Sequence of chain 5.A:
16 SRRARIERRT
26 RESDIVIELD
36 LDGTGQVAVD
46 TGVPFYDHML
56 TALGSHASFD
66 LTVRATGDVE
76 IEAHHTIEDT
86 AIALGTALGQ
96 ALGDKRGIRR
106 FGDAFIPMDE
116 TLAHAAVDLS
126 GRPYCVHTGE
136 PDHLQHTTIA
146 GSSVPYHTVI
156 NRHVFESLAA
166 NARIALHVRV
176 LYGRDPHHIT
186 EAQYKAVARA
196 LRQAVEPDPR

Binding-site contacts:
Ligand atom N7 contacts residue GLU83 of chain 5.A at 3.1 Å (salt-bridge).
Ligand atom N8 contacts residue MET113 of chain 22.A at 3.5 Å.
Ligand atom N8 contacts residue MN1 of chain 5.B at 3.4 Å.
Ligand atom N5 contacts residue MET113 of chain 22.A at 3.6 Å.
Ligand atom C9 contacts residue MN1 of chain 5.B at 3.8 Å.
Ligand atom C4 contacts residue MET113 of chain 22.A at 3.5 Å (hydrophobic).
Ligand atom C9 contacts residue ARG127 of chain 19.A at 3.4 Å.
Ligand atom N5 contacts residue MN1 of chain 22.C at 2.3 Å.
Ligand atom N3 contacts residue MN1 of chain 22.C at 2.3 Å.
Ligand atom C1 contacts residue GLU27 of chain 5.A at 3.6 Å.
Ligand atom C6 contacts residue HIS80 of chain 5.A at 3.8 Å.
Ligand atom C6 contacts residue MN1 of chain 22.C at 3.4 Å.
Ligand atom N7 contacts residue HIS79 of chain 5.A at 3.1 Å (h-bond).
Ligand atom N7 contacts residue HIS183 of chain 22.A at 3.4 Å (h-bond).
Ligand atom N5 contacts residue HIS182 of chain 22.A at 3.2 Å (h-bond).
Ligand atom N3 contacts residue GLU186 of chain 22.A at 3.0 Å (salt-bridge).
Ligand atom C6 contacts residue MN1 of chain 5.B at 3.3 Å.
Ligand atom N7 contacts residue MN1 of chain 5.B at 2.4 Å.
Ligand atom C6 contacts residue HIS182 of chain 22.A at 3.5 Å.
Ligand atom C4 contacts residue GLU186 of chain 22.A at 4.0 Å.
Ligand atom C2 contacts residue MN1 of chain 22.C at 3.3 Å.
Ligand atom C4 contacts residue HIS80 of chain 5.A at 3.6 Å.
Ligand atom C6 contacts residue HIS79 of chain 5.A at 3.1 Å.
Ligand atom C9 contacts residue MET113 of chain 22.A at 4.1 Å (hydrophobic).
Ligand atom C6 contacts residue HIS183 of chain 22.A at 3.8 Å.
Ligand atom C4 contacts residue MN1 of chain 22.C at 3.1 Å.
Ligand atom C1 contacts residue HIS80 of chain 5.A at 3.9 Å.
Ligand atom C6 contacts residue MET113 of chain 22.A at 3.6 Å (hydrophobic).
Ligand atom N5 contacts residue GLU186 of chain 22.A at 3.3 Å (salt-bridge).
Ligand atom C1 contacts residue MN1 of chain 22.C at 4.2 Å.
Ligand atom N8 contacts residue GLU83 of chain 5.A at 3.5 Å (salt-bridge).
Ligand atom C2 contacts residue GLU186 of chain 22.A at 3.8 Å.
Ligand atom N3 contacts residue HIS53 of chain 22.A at 3.3 Å (h-bond).
Ligand atom C6 contacts residue GLU83 of chain 5.A at 4.0 Å.
Ligand atom N3 contacts residue HIS80 of chain 5.A at 3.3 Å (h-bond).
Ligand atom C2 contacts residue HIS80 of chain 5.A at 3.8 Å.
Ligand atom C6 contacts residue GLU186 of chain 22.A at 4.1 Å.
Ligand atom N7 contacts residue MET113 of chain 22.A at 3.5 Å.
Ligand atom N5 contacts residue HIS80 of chain 5.A at 3.0 Å (h-bond).
Ligand atom C9 contacts residue GLU83 of chain 5.A at 3.6 Å.

This small molecule binds to this protein.
Small molecule (SMILES): C[C@H](N)c1ncnn1C

Sequence of chain 22.A:
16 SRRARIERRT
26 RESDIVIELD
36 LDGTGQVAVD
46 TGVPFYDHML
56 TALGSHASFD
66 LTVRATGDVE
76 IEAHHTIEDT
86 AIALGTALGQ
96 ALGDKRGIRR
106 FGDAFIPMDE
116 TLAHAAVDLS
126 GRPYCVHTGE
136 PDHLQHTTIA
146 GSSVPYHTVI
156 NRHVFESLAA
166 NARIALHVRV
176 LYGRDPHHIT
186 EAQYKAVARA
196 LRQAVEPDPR

Sequence of chain 19.A:
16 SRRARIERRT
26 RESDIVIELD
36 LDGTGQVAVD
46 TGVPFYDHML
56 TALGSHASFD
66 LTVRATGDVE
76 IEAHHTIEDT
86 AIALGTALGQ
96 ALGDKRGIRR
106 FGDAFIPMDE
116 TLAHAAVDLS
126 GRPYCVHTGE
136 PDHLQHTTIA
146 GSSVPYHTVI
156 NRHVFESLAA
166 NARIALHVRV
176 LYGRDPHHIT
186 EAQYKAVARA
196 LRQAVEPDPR